The protein below binds the small molecule below.
Small molecule (SMILES): CC(=O)N[C@H]1[C@H](O[C@H]2[C@H](O)[C@@H](NC(C)=O)CO[C@@H]2CO)O[C@H](CO)[C@@H](O[C@H]2O[C@H](CO)[C@@H](O)[C@H](O[C@@H]3O[C@H](CO)[C@@H](O)[C@H](O)[C@@H]3O)[C@@H]2O)[C@@H]1O

Sequence of chain 1.B:
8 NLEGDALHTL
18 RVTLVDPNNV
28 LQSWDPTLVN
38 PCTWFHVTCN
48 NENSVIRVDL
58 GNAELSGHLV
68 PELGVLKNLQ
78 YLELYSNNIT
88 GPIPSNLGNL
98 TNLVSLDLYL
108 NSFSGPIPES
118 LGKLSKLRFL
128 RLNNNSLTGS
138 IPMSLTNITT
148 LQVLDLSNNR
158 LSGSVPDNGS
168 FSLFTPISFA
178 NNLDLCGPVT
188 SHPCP

Binding-site contacts:
Ligand atom C7 contacts residue ASN434 of chain 1.A at 3.2 Å.
Ligand atom O5 contacts residue ASN434 of chain 1.A at 2.4 Å (h-bond).
Ligand atom C1 contacts residue ASN412 of chain 1.A at 4.1 Å.
Ligand atom C4 contacts residue ASN434 of chain 1.A at 4.2 Å.
Ligand atom C8 contacts residue ASN434 of chain 1.A at 3.7 Å.
Ligand atom C5 contacts residue ASN434 of chain 1.A at 3.7 Å.
Ligand atom O7 contacts residue GLN29 of chain 1.B at 3.0 Å (h-bond).
Ligand atom O7 contacts residue ASN434 of chain 1.A at 3.5 Å (h-bond).
Ligand atom O6 contacts residue THR388 of chain 1.A at 4.0 Å.
Ligand atom C2 contacts residue ASN434 of chain 1.A at 2.4 Å.
Ligand atom C8 contacts residue SER30 of chain 1.B at 4.4 Å.
Ligand atom C1 contacts residue HIS410 of chain 1.A at 4.2 Å.
Ligand atom C3 contacts residue ASN434 of chain 1.A at 3.8 Å.
Ligand atom C1 contacts residue ASN434 of chain 1.A at 1.4 Å.
Ligand atom C7 contacts residue HIS410 of chain 1.A at 4.0 Å.
Ligand atom C6 contacts residue ASN412 of chain 1.A at 4.0 Å.
Ligand atom C7 contacts residue GLN29 of chain 1.B at 4.0 Å.
Ligand atom C8 contacts residue HIS410 of chain 1.A at 4.4 Å.
Ligand atom O5 contacts residue ASN412 of chain 1.A at 3.3 Å.
Ligand atom C5 contacts residue ASN412 of chain 1.A at 4.2 Å.
Ligand atom O6 contacts residue ASN412 of chain 1.A at 4.2 Å.
Ligand atom N2 contacts residue ASN434 of chain 1.A at 2.8 Å (h-bond).
Ligand atom O6 contacts residue ARG340 of chain 1.A at 4.1 Å.
Ligand atom O7 contacts residue HIS410 of chain 1.A at 3.0 Å (h-bond).
Ligand atom O5 contacts residue HIS410 of chain 1.A at 4.1 Å.
Ligand atom C8 contacts residue GLN29 of chain 1.B at 3.8 Å.

Sequence of chain 1.A:
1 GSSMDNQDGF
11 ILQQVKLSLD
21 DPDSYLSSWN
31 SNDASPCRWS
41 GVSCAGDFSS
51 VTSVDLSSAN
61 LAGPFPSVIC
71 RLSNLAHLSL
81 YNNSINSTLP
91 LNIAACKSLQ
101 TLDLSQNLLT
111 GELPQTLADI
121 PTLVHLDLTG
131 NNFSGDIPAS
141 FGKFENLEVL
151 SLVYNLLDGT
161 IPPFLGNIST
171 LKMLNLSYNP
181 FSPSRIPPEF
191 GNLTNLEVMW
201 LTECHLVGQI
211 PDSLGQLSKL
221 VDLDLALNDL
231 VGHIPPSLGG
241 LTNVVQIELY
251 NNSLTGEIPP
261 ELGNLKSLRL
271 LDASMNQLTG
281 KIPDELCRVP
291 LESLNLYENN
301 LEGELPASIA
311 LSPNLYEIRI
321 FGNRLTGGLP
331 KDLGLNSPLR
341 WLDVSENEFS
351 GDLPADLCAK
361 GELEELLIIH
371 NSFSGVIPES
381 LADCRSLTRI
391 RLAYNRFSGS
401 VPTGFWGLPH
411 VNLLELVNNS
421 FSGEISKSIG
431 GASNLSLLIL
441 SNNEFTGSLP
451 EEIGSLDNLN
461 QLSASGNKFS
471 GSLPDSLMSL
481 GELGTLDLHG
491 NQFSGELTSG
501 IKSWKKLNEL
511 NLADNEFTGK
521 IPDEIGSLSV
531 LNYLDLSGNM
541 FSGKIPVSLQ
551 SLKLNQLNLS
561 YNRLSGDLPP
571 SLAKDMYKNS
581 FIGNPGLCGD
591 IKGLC